Binding-site contacts:
Ligand atom C12 contacts residue TYR49 of chain 1.D at 3.7 Å (hydrophobic).
Ligand atom N09 contacts residue LEU138 of chain 1.D at 3.6 Å.
Ligand atom C07 contacts residue TYR101 of chain 1.D at 3.7 Å (hydrophobic).
Ligand atom C10 contacts residue LEU138 of chain 1.D at 4.1 Å (hydrophobic).
Ligand atom C14 contacts residue TYR81 of chain 1.D at 4.0 Å (hydrophobic).
Ligand atom N09 contacts residue ASP214 of chain 1.D at 2.8 Å (salt-bridge).
Ligand atom C15 contacts residue PHE88 of chain 1.D at 4.0 Å (hydrophobic).
Ligand atom C10 contacts residue ASP214 of chain 1.D at 3.8 Å.
Ligand atom C13 contacts residue GLY80 of chain 1.D at 3.7 Å.
Ligand atom C03 contacts residue 9UL1 of chain 1.R at 3.7 Å.
Ligand atom C01 contacts residue TYR103 of chain 1.D at 3.9 Å (hydrophobic).
Ligand atom C01 contacts residue PHE210 of chain 1.D at 3.7 Å (hydrophobic).
Ligand atom C08 contacts residue ASP214 of chain 1.D at 3.1 Å.
Ligand atom C01 contacts residue 9UL1 of chain 1.R at 3.4 Å.
Ligand atom C08 contacts residue TYR101 of chain 1.D at 3.4 Å (hydrophobic).
Ligand atom C05 contacts residue TYR101 of chain 1.D at 3.8 Å (hydrophobic).
Ligand atom C04 contacts residue TYR101 of chain 1.D at 3.6 Å (hydrophobic).
Ligand atom C14 contacts residue VAL82 of chain 1.D at 3.8 Å (hydrophobic).
Ligand atom C15 contacts residue VAL82 of chain 1.D at 3.6 Å (hydrophobic).
Ligand atom C05 contacts residue TYR49 of chain 1.D at 3.7 Å (hydrophobic).
Ligand atom C10 contacts residue ILE99 of chain 1.D at 4.0 Å (hydrophobic).
Ligand atom C14 contacts residue GLY80 of chain 1.D at 3.7 Å.
Ligand atom C06 contacts residue 9UL1 of chain 1.R at 3.6 Å.
Ligand atom C13 contacts residue ASP48 of chain 1.D at 4.0 Å.
Ligand atom C13 contacts residue PHE88 of chain 1.D at 3.7 Å (hydrophobic).
Ligand atom C03 contacts residue ASN76 of chain 1.D at 4.0 Å.
Ligand atom N02 contacts residue TYR101 of chain 1.D at 3.6 Å.
Ligand atom C05 contacts residue 9UL1 of chain 1.R at 3.6 Å.
Ligand atom C15 contacts residue ILE99 of chain 1.D at 4.0 Å (hydrophobic).
Ligand atom C04 contacts residue TYR49 of chain 1.D at 3.8 Å (hydrophobic).
Ligand atom N02 contacts residue 9UL1 of chain 1.R at 3.3 Å.
Ligand atom C03 contacts residue TYR101 of chain 1.D at 3.4 Å (hydrophobic).
Ligand atom C13 contacts residue ASP47 of chain 1.D at 3.5 Å.
Ligand atom C04 contacts residue 9UL1 of chain 1.R at 4.0 Å.
Ligand atom C07 contacts residue 9UL1 of chain 1.R at 3.9 Å.
Ligand atom C13 contacts residue TYR49 of chain 1.D at 4.0 Å (hydrophobic).
Ligand atom C14 contacts residue PHE88 of chain 1.D at 3.8 Å (hydrophobic).
Ligand atom C06 contacts residue TYR101 of chain 1.D at 3.6 Å (hydrophobic).
Ligand atom N09 contacts residue ILE99 of chain 1.D at 3.8 Å.
Ligand atom N09 contacts residue TYR101 of chain 1.D at 3.9 Å.

Sequence of chain 1.D:
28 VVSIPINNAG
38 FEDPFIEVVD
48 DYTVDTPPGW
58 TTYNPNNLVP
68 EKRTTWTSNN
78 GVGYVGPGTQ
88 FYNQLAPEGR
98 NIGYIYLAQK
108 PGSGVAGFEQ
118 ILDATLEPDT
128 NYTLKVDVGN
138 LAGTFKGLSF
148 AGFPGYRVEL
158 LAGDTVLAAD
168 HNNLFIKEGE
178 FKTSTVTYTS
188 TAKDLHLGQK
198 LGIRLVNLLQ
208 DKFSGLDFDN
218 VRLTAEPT

The small molecule below binds the protein below.
Small molecule (SMILES): CN1CCC/C1=C1/C=Nc2ccccc21